This small molecule binds to this protein.
Small molecule (SMILES): CC(=O)N[C@H]1[C@H](O[C@H]2[C@H](O)[C@@H](NC(C)=O)CO[C@@H]2CO)O[C@H](CO)[C@@H](O)[C@@H]1O

Binding-site contacts:
Ligand atom C5 contacts residue ASN256 of chain 1.B at 3.7 Å.
Ligand atom O7 contacts residue ASN256 of chain 1.B at 3.5 Å (h-bond).
Ligand atom O7 contacts residue TYR233 of chain 1.B at 3.4 Å (h-bond).
Ligand atom C8 contacts residue LYS231 of chain 1.B at 4.2 Å.
Ligand atom C8 contacts residue GLY232 of chain 1.B at 3.4 Å.
Ligand atom O5 contacts residue ASN256 of chain 1.B at 2.4 Å (h-bond).
Ligand atom C4 contacts residue ASN256 of chain 1.B at 4.3 Å.
Ligand atom C1 contacts residue ASN256 of chain 1.B at 1.5 Å.
Ligand atom C7 contacts residue TYR233 of chain 1.B at 3.6 Å (hydrophobic).
Ligand atom C8 contacts residue ASN256 of chain 1.B at 4.0 Å.
Ligand atom C2 contacts residue HIS234 of chain 1.B at 4.4 Å.
Ligand atom C8 contacts residue TYR233 of chain 1.B at 3.4 Å (hydrophobic).
Ligand atom C2 contacts residue ASN256 of chain 1.B at 2.6 Å.
Ligand atom C7 contacts residue ASN256 of chain 1.B at 3.2 Å.
Ligand atom N2 contacts residue ASN256 of chain 1.B at 3.0 Å (h-bond).
Ligand atom C3 contacts residue ASN256 of chain 1.B at 3.9 Å.
Ligand atom O7 contacts residue HIS234 of chain 1.B at 4.0 Å.

Sequence of chain 1.B:
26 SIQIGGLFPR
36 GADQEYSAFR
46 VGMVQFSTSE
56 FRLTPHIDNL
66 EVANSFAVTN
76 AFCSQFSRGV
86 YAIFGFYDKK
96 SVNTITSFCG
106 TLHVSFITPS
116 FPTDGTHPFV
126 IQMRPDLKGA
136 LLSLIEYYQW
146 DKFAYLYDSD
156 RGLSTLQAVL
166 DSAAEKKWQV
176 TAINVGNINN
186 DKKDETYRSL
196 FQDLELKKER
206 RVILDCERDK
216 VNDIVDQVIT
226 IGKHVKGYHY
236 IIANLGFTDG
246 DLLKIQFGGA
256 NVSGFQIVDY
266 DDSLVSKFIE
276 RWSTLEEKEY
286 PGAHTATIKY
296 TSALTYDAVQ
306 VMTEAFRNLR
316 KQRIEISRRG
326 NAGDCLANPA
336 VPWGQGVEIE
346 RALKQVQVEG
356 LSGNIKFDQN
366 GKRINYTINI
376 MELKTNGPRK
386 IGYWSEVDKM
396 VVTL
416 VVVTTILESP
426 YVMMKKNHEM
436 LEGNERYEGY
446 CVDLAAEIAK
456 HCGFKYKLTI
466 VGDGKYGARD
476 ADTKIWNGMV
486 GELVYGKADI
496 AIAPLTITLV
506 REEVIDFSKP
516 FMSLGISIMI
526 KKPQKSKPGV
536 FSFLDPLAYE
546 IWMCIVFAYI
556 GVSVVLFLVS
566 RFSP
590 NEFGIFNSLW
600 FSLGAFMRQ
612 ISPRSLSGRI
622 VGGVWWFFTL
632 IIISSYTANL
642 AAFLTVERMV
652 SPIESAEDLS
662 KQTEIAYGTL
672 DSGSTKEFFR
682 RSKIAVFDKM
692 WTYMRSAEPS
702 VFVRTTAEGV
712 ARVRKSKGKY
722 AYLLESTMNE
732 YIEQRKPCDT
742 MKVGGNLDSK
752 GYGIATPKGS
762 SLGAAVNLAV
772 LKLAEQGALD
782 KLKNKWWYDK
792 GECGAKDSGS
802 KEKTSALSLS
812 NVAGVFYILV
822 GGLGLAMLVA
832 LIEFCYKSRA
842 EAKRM